Binding-site contacts:
Ligand atom C8 contacts residue PHE124 of chain 1.B at 3.7 Å (hydrophobic).
Ligand atom CE1 contacts residue ILE143 of chain 1.B at 3.6 Å (hydrophobic).
Ligand atom C5 contacts residue ILE141 of chain 1.B at 3.7 Å (hydrophobic).
Ligand atom CZ contacts residue ASN144 of chain 1.B at 3.7 Å.
Ligand atom CD1 contacts residue TYR165 of chain 1.B at 3.8 Å (hydrophobic).
Ligand atom CB contacts residue SER142 of chain 1.B at 3.2 Å.
Ligand atom CZ contacts residue PRO171 of chain 1.B at 3.4 Å (hydrophobic).
Ligand atom C3 contacts residue PHE100 of chain 1.B at 3.8 Å (hydrophobic).
Ligand atom CA contacts residue TYR29 of chain 1.B at 3.4 Å (hydrophobic).
Ligand atom C contacts residue TYR29 of chain 1.B at 3.1 Å (hydrophobic).
Ligand atom C4 contacts residue ILE141 of chain 1.B at 3.5 Å (hydrophobic).
Ligand atom O contacts residue GLN99 of chain 1.B at 3.6 Å.
Ligand atom C contacts residue GLN99 of chain 1.B at 3.5 Å.
Ligand atom CE1 contacts residue ASN144 of chain 1.B at 3.5 Å.
Ligand atom C11 contacts residue PHE124 of chain 1.B at 3.9 Å (hydrophobic).
Ligand atom OH contacts residue ALA170 of chain 1.B at 3.4 Å.
Ligand atom CE1 contacts residue PRO171 of chain 1.B at 3.2 Å (hydrophobic).
Ligand atom C7 contacts residue VAL97 of chain 1.B at 3.8 Å (hydrophobic).
Ligand atom C6 contacts residue TYR151 of chain 1.B at 3.5 Å (hydrophobic).
Ligand atom OH contacts residue TYR34 of chain 1.B at 3.8 Å.
Ligand atom O contacts residue VAL98 of chain 1.B at 3.4 Å.
Ligand atom N contacts residue SER142 of chain 1.B at 3.1 Å (h-bond).
Ligand atom C10 contacts residue PHE156 of chain 1.B at 3.7 Å (hydrophobic).
Ligand atom CD1 contacts residue SER142 of chain 1.B at 3.2 Å.
Ligand atom O contacts residue PHE40 of chain 1.B at 3.8 Å.
Ligand atom C2 contacts residue ILE143 of chain 1.B at 3.6 Å (hydrophobic).
Ligand atom C5 contacts residue VAL97 of chain 1.B at 3.7 Å (hydrophobic).
Ligand atom C6 contacts residue ILE141 of chain 1.B at 3.8 Å (hydrophobic).
Ligand atom OL contacts residue GLN99 of chain 1.B at 3.4 Å (h-bond).
Ligand atom CG contacts residue SER142 of chain 1.B at 3.5 Å.
Ligand atom C4 contacts residue TYR151 of chain 1.B at 3.4 Å (hydrophobic).
Ligand atom CE2 contacts residue TYR34 of chain 1.B at 3.6 Å (hydrophobic).
Ligand atom OL contacts residue PHE100 of chain 1.B at 3.5 Å (h-bond).
Ligand atom CE2 contacts residue VAL168 of chain 1.B at 3.5 Å (hydrophobic).
Ligand atom O2 contacts residue TYR29 of chain 1.B at 2.2 Å (h-bond).
Ligand atom O2 contacts residue GLN99 of chain 1.B at 3.0 Å (h-bond).
Ligand atom OH contacts residue PRO171 of chain 1.B at 2.8 Å (h-bond).
Ligand atom OH contacts residue ASN144 of chain 1.B at 2.6 Å (h-bond).
Ligand atom OL contacts residue VAL98 of chain 1.B at 3.7 Å.
Ligand atom CA contacts residue SER142 of chain 1.B at 3.7 Å.

The protein below binds the small molecule below.
Small molecule (SMILES): CCCCCCCCCCCC(=O)N[C@@H](Cc1ccc(O)cc1)C(=O)O

Sequence of chain 1.B:
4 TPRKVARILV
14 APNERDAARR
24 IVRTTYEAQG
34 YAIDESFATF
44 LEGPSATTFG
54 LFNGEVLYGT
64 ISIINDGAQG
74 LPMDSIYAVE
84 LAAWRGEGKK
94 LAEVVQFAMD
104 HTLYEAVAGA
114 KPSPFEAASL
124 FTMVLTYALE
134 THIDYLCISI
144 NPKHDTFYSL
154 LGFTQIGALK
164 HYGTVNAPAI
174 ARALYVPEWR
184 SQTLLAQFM